This small molecule binds to this protein.
Small molecule (SMILES): NS(=O)(=O)c1cccc(Nc2nccc(Nc3c(Cl)ccc4c3OCO4)n2)c1

Sequence of chain 1.A:
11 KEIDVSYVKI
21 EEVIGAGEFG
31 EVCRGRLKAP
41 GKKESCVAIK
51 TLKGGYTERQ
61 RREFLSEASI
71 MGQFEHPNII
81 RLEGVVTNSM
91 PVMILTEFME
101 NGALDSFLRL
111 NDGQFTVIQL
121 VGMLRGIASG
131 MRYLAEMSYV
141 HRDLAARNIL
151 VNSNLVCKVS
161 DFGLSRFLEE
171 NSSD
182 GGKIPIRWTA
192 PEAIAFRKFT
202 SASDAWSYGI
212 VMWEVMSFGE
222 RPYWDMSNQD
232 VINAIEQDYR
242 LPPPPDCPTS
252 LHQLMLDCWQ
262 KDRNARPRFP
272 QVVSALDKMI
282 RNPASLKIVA

Binding-site contacts:
Ligand atom C20 contacts residue LYS50 of chain 1.A at 3.7 Å.
Ligand atom C22 contacts residue LYS50 of chain 1.A at 3.6 Å.
Ligand atom S2 contacts residue GLU100 of chain 1.A at 3.5 Å (salt-bridge).
Ligand atom N1 contacts residue GLY102 of chain 1.A at 3.6 Å (h-bond).
Ligand atom N1 contacts residue ASN101 of chain 1.A at 3.5 Å.
Ligand atom O3 contacts residue PHE98 of chain 1.A at 3.6 Å.
Ligand atom N1 contacts residue GLU100 of chain 1.A at 2.7 Å (salt-bridge).
Ligand atom C24 contacts residue LYS50 of chain 1.A at 3.5 Å.
Ligand atom CL2 contacts residue SER160 of chain 1.A at 3.7 Å.
Ligand atom O21 contacts residue LYS50 of chain 1.A at 3.6 Å.
Ligand atom C20 contacts residue ILE94 of chain 1.A at 3.5 Å (hydrophobic).
Ligand atom C9 contacts residue ILE24 of chain 1.A at 3.5 Å (hydrophobic).
Ligand atom C20 contacts residue THR96 of chain 1.A at 3.3 Å.
Ligand atom O19 contacts residue ALA48 of chain 1.A at 3.3 Å.
Ligand atom O19 contacts residue THR96 of chain 1.A at 3.7 Å.
Ligand atom C23 contacts residue GLU67 of chain 1.A at 3.5 Å.
Ligand atom C8 contacts residue ILE24 of chain 1.A at 3.5 Å (hydrophobic).
Ligand atom C14 contacts residue ALA48 of chain 1.A at 3.5 Å (hydrophobic).
Ligand atom C28 contacts residue GLY102 of chain 1.A at 3.7 Å.
Ligand atom C9 contacts residue MET99 of chain 1.A at 3.5 Å (hydrophobic).
Ligand atom C13 contacts residue GLU97 of chain 1.A at 3.2 Å.
Ligand atom C7 contacts residue ILE24 of chain 1.A at 3.6 Å (hydrophobic).
Ligand atom C23 contacts residue LYS50 of chain 1.A at 3.6 Å.
Ligand atom C13 contacts residue ALA48 of chain 1.A at 3.4 Å (hydrophobic).
Ligand atom C28 contacts residue MET99 of chain 1.A at 3.3 Å (hydrophobic).
Ligand atom C13 contacts residue MET99 of chain 1.A at 3.8 Å (hydrophobic).
Ligand atom N12 contacts residue ALA48 of chain 1.A at 3.7 Å.
Ligand atom N12 contacts residue MET99 of chain 1.A at 3.1 Å (h-bond).
Ligand atom O21 contacts residue THR96 of chain 1.A at 3.6 Å.
Ligand atom O21 contacts residue ILE94 of chain 1.A at 3.6 Å.
Ligand atom C14 contacts residue THR96 of chain 1.A at 3.5 Å.
Ligand atom C13 contacts residue THR96 of chain 1.A at 3.6 Å.
Ligand atom C6 contacts residue ILE24 of chain 1.A at 3.5 Å (hydrophobic).
Ligand atom C20 contacts residue ALA48 of chain 1.A at 3.3 Å (hydrophobic).
Ligand atom N10 contacts residue MET99 of chain 1.A at 2.9 Å (h-bond).
Ligand atom O3 contacts residue GLU100 of chain 1.A at 3.1 Å (salt-bridge).
Ligand atom C28 contacts residue ILE24 of chain 1.A at 3.6 Å (hydrophobic).
Ligand atom C24 contacts residue GLU67 of chain 1.A at 3.4 Å.
Ligand atom C14 contacts residue LEU150 of chain 1.A at 3.6 Å (hydrophobic).
Ligand atom C5 contacts residue ILE24 of chain 1.A at 3.7 Å (hydrophobic).